This protein binds this small molecule.
Small molecule (SMILES): CC(=O)N[C@@H]1[C@@H](O)[C@H](O)[C@@H](CO)O[C@H]1O

Sequence of chain 1.B:
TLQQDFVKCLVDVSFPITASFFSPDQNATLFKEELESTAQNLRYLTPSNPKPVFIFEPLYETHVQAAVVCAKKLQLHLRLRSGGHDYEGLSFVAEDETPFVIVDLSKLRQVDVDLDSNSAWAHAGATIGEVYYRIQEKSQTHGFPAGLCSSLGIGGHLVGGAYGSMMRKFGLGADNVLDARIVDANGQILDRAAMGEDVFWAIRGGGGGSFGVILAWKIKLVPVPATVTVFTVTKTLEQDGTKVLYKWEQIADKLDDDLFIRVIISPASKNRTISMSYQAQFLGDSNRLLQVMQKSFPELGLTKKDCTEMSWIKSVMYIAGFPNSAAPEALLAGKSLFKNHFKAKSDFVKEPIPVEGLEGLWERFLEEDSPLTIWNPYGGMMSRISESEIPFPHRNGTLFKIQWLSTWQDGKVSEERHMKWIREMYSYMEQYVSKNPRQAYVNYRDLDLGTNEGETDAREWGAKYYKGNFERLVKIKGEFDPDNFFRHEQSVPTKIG

Binding-site contacts:
Ligand atom C7 contacts residue SER418 of chain 1.B at 3.4 Å.
Ligand atom C8 contacts residue ARG419 of chain 1.B at 4.1 Å.
Ligand atom O7 contacts residue ASN431 of chain 1.B at 3.7 Å.
Ligand atom C1 contacts residue ASN431 of chain 1.B at 1.4 Å.
Ligand atom O7 contacts residue SER418 of chain 1.B at 3.6 Å.
Ligand atom C4 contacts residue ASN431 of chain 1.B at 4.2 Å.
Ligand atom C5 contacts residue ASN431 of chain 1.B at 3.7 Å.
Ligand atom C7 contacts residue ASN431 of chain 1.B at 3.5 Å.
Ligand atom C2 contacts residue ASN431 of chain 1.B at 2.4 Å.
Ligand atom N2 contacts residue SER418 of chain 1.B at 4.0 Å.
Ligand atom O5 contacts residue ASN431 of chain 1.B at 2.4 Å (h-bond).
Ligand atom C8 contacts residue SER418 of chain 1.B at 3.3 Å.
Ligand atom C3 contacts residue ASN431 of chain 1.B at 3.8 Å.
Ligand atom N2 contacts residue ASN431 of chain 1.B at 2.9 Å (h-bond).